This small molecule binds to this protein.
Small molecule (SMILES): C[n+]1cn([C@@H]2O[C@H](CNc3c(O)c(=O)c3=O)[C@@H](O)[C@H]2O)c2nc(N)[nH]c(=O)c21

Sequence of chain 1.A:
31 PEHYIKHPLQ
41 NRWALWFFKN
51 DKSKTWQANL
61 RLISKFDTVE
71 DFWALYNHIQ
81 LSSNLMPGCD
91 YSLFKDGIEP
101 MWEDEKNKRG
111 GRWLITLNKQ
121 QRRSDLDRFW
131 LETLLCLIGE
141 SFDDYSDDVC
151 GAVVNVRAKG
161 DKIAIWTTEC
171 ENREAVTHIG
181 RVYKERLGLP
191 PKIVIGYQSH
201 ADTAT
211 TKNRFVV

Binding-site contacts:
Ligand atom CAT contacts residue ARG157 of chain 1.A at 3.9 Å.
Ligand atom N9 contacts residue TRP102 of chain 1.A at 3.4 Å.
Ligand atom OAE contacts residue ASP90 of chain 1.A at 3.8 Å.
Ligand atom OAE contacts residue ARG157 of chain 1.A at 3.2 Å (salt-bridge).
Ligand atom N7 contacts residue TRP102 of chain 1.A at 3.4 Å.
Ligand atom CAZ contacts residue TRP56 of chain 1.A at 4.3 Å (hydrophobic).
Ligand atom CAX contacts residue TRP102 of chain 1.A at 3.2 Å (hydrophobic).
Ligand atom CAA contacts residue TRP166 of chain 1.A at 4.1 Å (hydrophobic).
Ligand atom C6 contacts residue GLU103 of chain 1.A at 3.9 Å.
Ligand atom OAN contacts residue TRP56 of chain 1.A at 3.9 Å.
Ligand atom O6 contacts residue GLU103 of chain 1.A at 3.8 Å.
Ligand atom N9 contacts residue TRP56 of chain 1.A at 3.8 Å.
Ligand atom O6 contacts residue TRP102 of chain 1.A at 3.5 Å (h-bond).
Ligand atom N3 contacts residue TRP56 of chain 1.A at 3.9 Å.
Ligand atom C5 contacts residue TRP102 of chain 1.A at 3.8 Å (hydrophobic).
Ligand atom C2 contacts residue TRP102 of chain 1.A at 4.2 Å (hydrophobic).
Ligand atom OAH contacts residue TRP102 of chain 1.A at 3.0 Å.
Ligand atom N7 contacts residue TRP56 of chain 1.A at 3.3 Å.
Ligand atom C6 contacts residue TRP56 of chain 1.A at 3.2 Å (hydrophobic).
Ligand atom C8 contacts residue TRP56 of chain 1.A at 3.9 Å (hydrophobic).
Ligand atom N1 contacts residue GLU103 of chain 1.A at 3.2 Å (salt-bridge).
Ligand atom C4 contacts residue TRP56 of chain 1.A at 3.7 Å (hydrophobic).
Ligand atom C5 contacts residue TRP56 of chain 1.A at 3.4 Å (hydrophobic).
Ligand atom CAA contacts residue TRP102 of chain 1.A at 3.8 Å (hydrophobic).
Ligand atom O6 contacts residue TRP56 of chain 1.A at 3.1 Å.
Ligand atom N1 contacts residue TRP56 of chain 1.A at 3.4 Å.
Ligand atom O6 contacts residue PRO100 of chain 1.A at 3.9 Å.
Ligand atom CAZ contacts residue TRP102 of chain 1.A at 3.9 Å (hydrophobic).
Ligand atom N2 contacts residue GLU103 of chain 1.A at 3.1 Å (salt-bridge).
Ligand atom N3 contacts residue TRP102 of chain 1.A at 3.9 Å.
Ligand atom C2 contacts residue TRP56 of chain 1.A at 3.8 Å (hydrophobic).
Ligand atom C4 contacts residue TRP102 of chain 1.A at 3.5 Å (hydrophobic).
Ligand atom C2 contacts residue GLU103 of chain 1.A at 3.6 Å.
Ligand atom C6 contacts residue MET101 of chain 1.A at 4.0 Å (hydrophobic).
Ligand atom CAA contacts residue TRP56 of chain 1.A at 3.3 Å (hydrophobic).
Ligand atom O6 contacts residue MET101 of chain 1.A at 3.0 Å.
Ligand atom OAE contacts residue ASN155 of chain 1.A at 4.1 Å.
Ligand atom N1 contacts residue MET101 of chain 1.A at 4.2 Å.
Ligand atom C8 contacts residue TRP102 of chain 1.A at 3.4 Å (hydrophobic).
Ligand atom C6 contacts residue TRP102 of chain 1.A at 4.2 Å (hydrophobic).